Binding-site contacts:
Ligand atom C2 contacts residue ASN211 of chain 1.B at 2.5 Å.
Ligand atom C4 contacts residue ASN211 of chain 1.B at 4.2 Å.
Ligand atom O7 contacts residue TRP535 of chain 2.B at 3.6 Å.
Ligand atom C7 contacts residue ASN211 of chain 1.B at 3.0 Å.
Ligand atom C1 contacts residue PHE81 of chain 1.B at 4.2 Å (hydrophobic).
Ligand atom N2 contacts residue ASN211 of chain 1.B at 2.9 Å (h-bond).
Ligand atom C1 contacts residue ASN211 of chain 1.B at 1.4 Å.
Ligand atom O5 contacts residue PHE215 of chain 1.B at 3.5 Å.
Ligand atom O6 contacts residue PHE215 of chain 1.B at 3.4 Å.
Ligand atom C8 contacts residue ASN211 of chain 1.B at 4.2 Å.
Ligand atom C8 contacts residue TRP535 of chain 2.B at 4.2 Å (hydrophobic).
Ligand atom C7 contacts residue TRP535 of chain 2.B at 4.3 Å (hydrophobic).
Ligand atom C5 contacts residue PHE215 of chain 1.B at 4.3 Å (hydrophobic).
Ligand atom C6 contacts residue PHE215 of chain 1.B at 4.3 Å (hydrophobic).
Ligand atom C5 contacts residue ASN211 of chain 1.B at 3.7 Å.
Ligand atom O7 contacts residue ASN211 of chain 1.B at 2.7 Å (h-bond).
Ligand atom C3 contacts residue ASN211 of chain 1.B at 3.8 Å.
Ligand atom N2 contacts residue PHE81 of chain 1.B at 4.4 Å.
Ligand atom O5 contacts residue ASN211 of chain 1.B at 2.4 Å (h-bond).
Ligand atom C1 contacts residue PHE215 of chain 1.B at 4.1 Å (hydrophobic).

Sequence of chain 2.B:
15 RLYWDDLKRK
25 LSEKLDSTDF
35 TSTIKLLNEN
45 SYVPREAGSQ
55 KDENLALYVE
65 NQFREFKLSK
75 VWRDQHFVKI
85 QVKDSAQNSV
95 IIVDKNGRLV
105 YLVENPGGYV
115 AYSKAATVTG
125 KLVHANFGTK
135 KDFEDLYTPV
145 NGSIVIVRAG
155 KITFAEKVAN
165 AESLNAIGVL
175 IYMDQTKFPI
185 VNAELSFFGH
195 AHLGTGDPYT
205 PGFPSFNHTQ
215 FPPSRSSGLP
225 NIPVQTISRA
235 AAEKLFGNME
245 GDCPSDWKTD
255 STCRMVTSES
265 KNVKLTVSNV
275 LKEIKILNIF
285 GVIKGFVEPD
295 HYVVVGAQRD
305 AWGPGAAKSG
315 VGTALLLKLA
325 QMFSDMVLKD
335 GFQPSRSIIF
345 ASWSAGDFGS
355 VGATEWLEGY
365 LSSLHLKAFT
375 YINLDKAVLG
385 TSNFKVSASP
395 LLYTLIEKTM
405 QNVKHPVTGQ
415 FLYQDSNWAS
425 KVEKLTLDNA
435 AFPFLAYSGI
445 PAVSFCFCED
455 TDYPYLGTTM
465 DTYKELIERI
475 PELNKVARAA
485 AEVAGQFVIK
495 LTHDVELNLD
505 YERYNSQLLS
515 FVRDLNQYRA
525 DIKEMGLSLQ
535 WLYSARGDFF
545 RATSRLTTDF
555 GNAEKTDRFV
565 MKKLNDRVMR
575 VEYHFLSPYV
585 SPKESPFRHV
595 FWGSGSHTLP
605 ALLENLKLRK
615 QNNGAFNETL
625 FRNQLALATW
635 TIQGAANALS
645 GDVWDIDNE

Sequence of chain 1.B:
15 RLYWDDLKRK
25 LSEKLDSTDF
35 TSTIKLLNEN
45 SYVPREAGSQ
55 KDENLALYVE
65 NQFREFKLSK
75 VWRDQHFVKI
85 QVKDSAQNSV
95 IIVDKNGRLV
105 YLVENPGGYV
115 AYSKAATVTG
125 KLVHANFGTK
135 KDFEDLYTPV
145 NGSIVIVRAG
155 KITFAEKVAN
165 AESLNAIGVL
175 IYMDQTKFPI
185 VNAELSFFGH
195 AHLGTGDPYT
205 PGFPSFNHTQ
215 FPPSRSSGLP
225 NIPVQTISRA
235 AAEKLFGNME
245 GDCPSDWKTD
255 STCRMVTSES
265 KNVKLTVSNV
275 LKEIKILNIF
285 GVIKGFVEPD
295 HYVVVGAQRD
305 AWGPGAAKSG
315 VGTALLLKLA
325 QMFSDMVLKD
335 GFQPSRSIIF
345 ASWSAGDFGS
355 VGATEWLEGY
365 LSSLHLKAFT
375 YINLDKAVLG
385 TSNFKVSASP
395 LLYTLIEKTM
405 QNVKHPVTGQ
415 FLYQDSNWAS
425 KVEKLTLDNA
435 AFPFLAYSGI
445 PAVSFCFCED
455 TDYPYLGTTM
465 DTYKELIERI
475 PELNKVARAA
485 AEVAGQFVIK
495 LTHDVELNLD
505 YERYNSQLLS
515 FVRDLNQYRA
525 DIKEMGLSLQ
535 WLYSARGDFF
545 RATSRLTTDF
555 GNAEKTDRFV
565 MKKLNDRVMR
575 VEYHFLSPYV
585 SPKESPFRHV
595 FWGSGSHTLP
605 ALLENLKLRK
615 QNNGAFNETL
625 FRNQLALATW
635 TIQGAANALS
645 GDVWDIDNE

The protein below binds the small molecule below.
Small molecule (SMILES): CC(=O)N[C@@H]1[C@@H](O)[C@H](O)[C@@H](CO)O[C@H]1O